This small molecule binds to this protein.
Small molecule (SMILES): O=C(O)[C@H]1COc2ccccc2O1

Binding-site contacts:
Ligand atom CAG contacts residue GLN164 of chain 1.A at 3.7 Å.
Ligand atom OAI contacts residue MET40 of chain 1.A at 3.1 Å (h-bond).
Ligand atom CAJ contacts residue THR39 of chain 1.A at 4.0 Å.
Ligand atom CAF contacts residue THR39 of chain 1.A at 3.6 Å.
Ligand atom OAA contacts residue 0JD1 of chain 1.D at 0.1 Å (h-bond).
Ligand atom CAJ contacts residue 0JD1 of chain 1.D at 0.0 Å.
Ligand atom OAA contacts residue THR39 of chain 1.A at 3.5 Å.
Ligand atom CAC contacts residue VAL143 of chain 1.A at 3.4 Å (hydrophobic).
Ligand atom CAE contacts residue GLN164 of chain 1.A at 3.7 Å.
Ligand atom CAK contacts residue GLN164 of chain 1.A at 3.7 Å.
Ligand atom CAF contacts residue MET40 of chain 1.A at 3.7 Å (hydrophobic).
Ligand atom OAI contacts residue 0JD1 of chain 1.D at 0.1 Å (h-bond).
Ligand atom CAD contacts residue 0JD1 of chain 1.D at 0.1 Å.
Ligand atom OAA contacts residue HIS47 of chain 1.A at 3.0 Å (h-bond).
Ligand atom CAM contacts residue PRO38 of chain 1.A at 3.7 Å (hydrophobic).
Ligand atom OAI contacts residue THR39 of chain 1.A at 3.0 Å.
Ligand atom CAJ contacts residue HIS47 of chain 1.A at 3.4 Å.
Ligand atom CAM contacts residue 0JD1 of chain 1.D at 0.7 Å.
Ligand atom OAH contacts residue GLN164 of chain 1.A at 2.8 Å (h-bond).
Ligand atom OAA contacts residue MET40 of chain 1.A at 2.7 Å (h-bond).
Ligand atom CAD contacts residue PRO38 of chain 1.A at 3.9 Å (hydrophobic).
Ligand atom CAM contacts residue THR39 of chain 1.A at 3.7 Å.
Ligand atom CAK contacts residue PRO38 of chain 1.A at 4.1 Å (hydrophobic).
Ligand atom CAL contacts residue PRO38 of chain 1.A at 3.6 Å (hydrophobic).
Ligand atom CAE contacts residue 0JD1 of chain 1.D at 0.2 Å.
Ligand atom CAC contacts residue 0JD1 of chain 1.D at 0.1 Å.
Ligand atom OAI contacts residue PRO38 of chain 1.A at 3.5 Å (h-bond).
Ligand atom CAL contacts residue 0JD1 of chain 1.D at 0.1 Å.
Ligand atom CAM contacts residue MET40 of chain 1.A at 3.9 Å (hydrophobic).
Ligand atom OAB contacts residue 0JD1 of chain 1.D at 0.5 Å (h-bond).
Ligand atom CAJ contacts residue MET40 of chain 1.A at 3.6 Å (hydrophobic).
Ligand atom CAF contacts residue 0JD1 of chain 1.D at 0.2 Å.
Ligand atom CAL contacts residue MET40 of chain 1.A at 3.9 Å (hydrophobic).
Ligand atom CAF contacts residue PRO38 of chain 1.A at 3.9 Å (hydrophobic).
Ligand atom CAE contacts residue PHE157 of chain 1.A at 3.7 Å (hydrophobic).
Ligand atom OAH contacts residue 0JD1 of chain 1.D at 0.1 Å (h-bond).
Ligand atom OAB contacts residue HIS47 of chain 1.A at 3.5 Å (h-bond).
Ligand atom CAK contacts residue 0JD1 of chain 1.D at 0.1 Å.
Ligand atom CAG contacts residue 0JD1 of chain 1.D at 0.7 Å.
Ligand atom CAL contacts residue THR39 of chain 1.A at 3.8 Å.

Sequence of chain 1.A:
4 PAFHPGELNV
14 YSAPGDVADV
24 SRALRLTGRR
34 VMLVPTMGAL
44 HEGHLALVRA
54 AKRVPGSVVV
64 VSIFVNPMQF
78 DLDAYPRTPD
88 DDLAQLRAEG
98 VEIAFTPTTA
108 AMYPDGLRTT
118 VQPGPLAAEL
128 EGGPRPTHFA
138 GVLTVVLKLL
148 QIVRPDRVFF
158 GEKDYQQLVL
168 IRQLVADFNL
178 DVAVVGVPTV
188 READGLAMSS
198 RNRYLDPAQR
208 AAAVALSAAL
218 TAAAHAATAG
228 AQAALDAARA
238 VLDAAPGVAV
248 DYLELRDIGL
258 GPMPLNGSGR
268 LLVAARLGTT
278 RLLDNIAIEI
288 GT